A small-molecule ligand and the protein it binds are described below.
Small molecule (SMILES): CC(=O)N[C@@H]1[C@@H](O)[C@H](O)[C@@H](CO)O[C@H]1O

Sequence of chain 1.A:
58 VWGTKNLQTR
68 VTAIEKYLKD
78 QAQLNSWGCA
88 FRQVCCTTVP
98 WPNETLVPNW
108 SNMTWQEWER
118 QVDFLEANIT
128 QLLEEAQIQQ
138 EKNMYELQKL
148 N

Binding-site contacts:
Ligand atom C4 contacts residue ASN109 of chain 1.A at 4.3 Å.
Ligand atom C5 contacts residue ASN109 of chain 1.A at 3.7 Å.
Ligand atom C6 contacts residue ASN106 of chain 1.A at 3.8 Å.
Ligand atom C1 contacts residue ASN109 of chain 1.A at 1.4 Å.
Ligand atom O7 contacts residue ASN109 of chain 1.A at 4.3 Å.
Ligand atom C8 contacts residue ASN109 of chain 1.A at 3.4 Å.
Ligand atom C7 contacts residue ASN109 of chain 1.A at 3.4 Å.
Ligand atom C6 contacts residue ASN109 of chain 1.A at 4.5 Å.
Ligand atom O5 contacts residue ASN109 of chain 1.A at 2.4 Å (h-bond).
Ligand atom C3 contacts residue ASN109 of chain 1.A at 3.8 Å.
Ligand atom C2 contacts residue ASN109 of chain 1.A at 2.5 Å.
Ligand atom N2 contacts residue ASN109 of chain 1.A at 2.9 Å (h-bond).